A protein and the small-molecule ligand that binds it are described below.
Small molecule (SMILES): O=c1[nH]cnc2c1ncn2[C@@H]1O[C@H](COP(=O)(O)O)[C@@H](O)[C@H]1O

Binding-site contacts:
Ligand atom O3' contacts residue GLU111 of chain 2.D at 3.4 Å (salt-bridge).
Ligand atom O1P contacts residue ALA117 of chain 2.D at 3.5 Å (h-bond).
Ligand atom C6 contacts residue LYS143 of chain 2.D at 3.3 Å.
Ligand atom O2P contacts residue ASP115 of chain 2.D at 3.0 Å (salt-bridge).
Ligand atom P contacts residue THR116 of chain 2.D at 3.5 Å.
Ligand atom P contacts residue ASP115 of chain 2.D at 4.0 Å.
Ligand atom C2' contacts residue ILE113 of chain 2.D at 4.1 Å (hydrophobic).
Ligand atom C3' contacts residue ILE113 of chain 2.D at 4.0 Å (hydrophobic).
Ligand atom O3P contacts residue THR119 of chain 2.D at 3.0 Å (h-bond).
Ligand atom O1P contacts residue ASP115 of chain 2.D at 3.3 Å.
Ligand atom N7 contacts residue ASP115 of chain 2.D at 3.5 Å (salt-bridge).
Ligand atom N7 contacts residue LYS143 of chain 2.D at 3.3 Å (salt-bridge).
Ligand atom N7 contacts residue ILE113 of chain 2.D at 3.7 Å.
Ligand atom O2P contacts residue ALA117 of chain 2.D at 2.9 Å (h-bond).
Ligand atom C3' contacts residue ASP112 of chain 2.D at 3.5 Å.
Ligand atom O6 contacts residue LYS143 of chain 2.D at 2.5 Å (salt-bridge).
Ligand atom C5 contacts residue ILE113 of chain 2.D at 4.1 Å (hydrophobic).
Ligand atom O2' contacts residue ASP112 of chain 2.D at 2.9 Å (salt-bridge).
Ligand atom C5 contacts residue LYS143 of chain 2.D at 3.5 Å.
Ligand atom O6 contacts residue PHE164 of chain 2.D at 3.8 Å.
Ligand atom O3P contacts residue THR116 of chain 2.D at 3.3 Å (h-bond).
Ligand atom C2 contacts residue VAL165 of chain 2.D at 3.7 Å (hydrophobic).
Ligand atom O3' contacts residue ILE113 of chain 2.D at 3.8 Å.
Ligand atom C8 contacts residue ILE113 of chain 2.D at 4.1 Å (hydrophobic).
Ligand atom O2P contacts residue LEU118 of chain 2.D at 4.0 Å.
Ligand atom O3P contacts residue LEU118 of chain 2.D at 3.6 Å.
Ligand atom C2 contacts residue ASP171 of chain 2.D at 3.5 Å.
Ligand atom O3' contacts residue ASP112 of chain 2.D at 2.8 Å (salt-bridge).
Ligand atom O3P contacts residue ALA117 of chain 2.D at 4.0 Å.
Ligand atom O6 contacts residue ALA163 of chain 2.D at 3.1 Å (h-bond).
Ligand atom P contacts residue ALA117 of chain 2.D at 3.6 Å.
Ligand atom C5' contacts residue THR119 of chain 2.D at 4.1 Å.
Ligand atom O1P contacts residue THR116 of chain 2.D at 2.6 Å (h-bond).
Ligand atom O6 contacts residue VAL165 of chain 2.D at 3.4 Å (h-bond).
Ligand atom O2P contacts residue VAL114 of chain 2.D at 4.0 Å.
Ligand atom C2' contacts residue ASP112 of chain 2.D at 3.3 Å.
Ligand atom C8 contacts residue ASP115 of chain 2.D at 3.7 Å.
Ligand atom O2P contacts residue THR116 of chain 2.D at 3.5 Å (h-bond).
Ligand atom N1 contacts residue VAL165 of chain 2.D at 3.0 Å (h-bond).
Ligand atom C6 contacts residue VAL165 of chain 2.D at 3.9 Å (hydrophobic).

Sequence of chain 2.D:
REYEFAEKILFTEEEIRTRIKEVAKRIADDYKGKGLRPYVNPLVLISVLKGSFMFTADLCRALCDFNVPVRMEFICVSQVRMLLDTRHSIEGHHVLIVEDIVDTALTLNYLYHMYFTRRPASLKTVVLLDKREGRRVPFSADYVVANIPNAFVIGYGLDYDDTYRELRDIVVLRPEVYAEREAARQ